Sequence of chain 1.I:
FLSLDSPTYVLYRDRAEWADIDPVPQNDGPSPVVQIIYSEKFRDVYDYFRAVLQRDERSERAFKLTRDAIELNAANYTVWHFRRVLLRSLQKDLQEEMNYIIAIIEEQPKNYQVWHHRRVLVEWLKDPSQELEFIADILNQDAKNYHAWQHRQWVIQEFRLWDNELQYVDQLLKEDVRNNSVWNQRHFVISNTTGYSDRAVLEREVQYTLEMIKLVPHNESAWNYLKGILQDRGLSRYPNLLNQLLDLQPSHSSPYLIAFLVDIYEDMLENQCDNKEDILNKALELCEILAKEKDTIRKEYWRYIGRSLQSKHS

Sequence of chain 1.J:
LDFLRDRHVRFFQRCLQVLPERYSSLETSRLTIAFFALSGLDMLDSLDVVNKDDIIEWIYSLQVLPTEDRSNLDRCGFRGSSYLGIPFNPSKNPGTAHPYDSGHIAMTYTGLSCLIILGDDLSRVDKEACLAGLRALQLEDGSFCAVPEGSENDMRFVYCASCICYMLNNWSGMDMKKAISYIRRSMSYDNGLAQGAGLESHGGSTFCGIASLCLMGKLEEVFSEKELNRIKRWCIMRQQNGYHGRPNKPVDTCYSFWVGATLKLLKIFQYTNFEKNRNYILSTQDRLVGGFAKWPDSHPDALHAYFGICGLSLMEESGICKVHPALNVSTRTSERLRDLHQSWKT

Binding-site contacts:
Ligand atom CA contacts residue TYR166 of chain 1.I at 4.1 Å (hydrophobic).
Ligand atom C contacts residue TYR166 of chain 1.I at 3.5 Å (hydrophobic).
Ligand atom C contacts residue ARG173 of chain 1.J at 3.8 Å.
Ligand atom N contacts residue HIS321 of chain 1.J at 4.0 Å.
Ligand atom OXT contacts residue TYR166 of chain 1.I at 3.9 Å.
Ligand atom O contacts residue TYR166 of chain 1.I at 3.5 Å.
Ligand atom SG contacts residue HIS321 of chain 1.J at 3.5 Å (h-bond).
Ligand atom O contacts residue LEU320 of chain 1.J at 3.7 Å.
Ligand atom C contacts residue TYR166 of chain 1.I at 3.7 Å (hydrophobic).
Ligand atom CB contacts residue ZN1 of chain 1.FA at 3.6 Å.
Ligand atom C contacts residue LYS311 of chain 1.J at 3.7 Å.
Ligand atom N contacts residue LYS311 of chain 1.J at 4.0 Å.
Ligand atom SG contacts residue LYS311 of chain 1.J at 4.0 Å.
Ligand atom O contacts residue MGM1 of chain 1.GA at 3.7 Å.
Ligand atom O contacts residue LYS311 of chain 1.J at 3.6 Å.
Ligand atom CD1 contacts residue LEU320 of chain 1.J at 3.7 Å (hydrophobic).
Ligand atom CA contacts residue ARG173 of chain 1.J at 3.8 Å.
Ligand atom C contacts residue GLN167 of chain 1.I at 4.1 Å.
Ligand atom SD contacts residue MET124 of chain 1.J at 3.9 Å.
Ligand atom N contacts residue TYR166 of chain 1.I at 3.7 Å.
Ligand atom CA contacts residue LYS311 of chain 1.J at 4.2 Å.
Ligand atom O contacts residue LYS311 of chain 1.J at 3.6 Å.
Ligand atom N contacts residue TRP312 of chain 1.J at 4.1 Å.
Ligand atom CB contacts residue HIS321 of chain 1.J at 3.8 Å.
Ligand atom SD contacts residue ALA123 of chain 1.J at 3.6 Å.
Ligand atom N contacts residue LYS311 of chain 1.J at 4.0 Å.
Ligand atom O contacts residue MGM1 of chain 1.GA at 3.8 Å.
Ligand atom O contacts residue TYR166 of chain 1.I at 3.9 Å.
Ligand atom O contacts residue SER315 of chain 1.J at 4.1 Å.
Ligand atom O contacts residue ARG173 of chain 1.J at 2.9 Å (salt-bridge).
Ligand atom O contacts residue GLN167 of chain 1.I at 2.9 Å (h-bond).
Ligand atom CG2 contacts residue MGM1 of chain 1.GA at 4.2 Å.
Ligand atom CB contacts residue MGM1 of chain 1.GA at 4.1 Å.
Ligand atom CG contacts residue ARG173 of chain 1.J at 4.0 Å.
Ligand atom SG contacts residue ZN1 of chain 1.FA at 2.4 Å.
Ligand atom CG2 contacts residue LEU320 of chain 1.J at 4.1 Å (hydrophobic).
Ligand atom O contacts residue TYR166 of chain 1.I at 3.6 Å.
Ligand atom CE contacts residue THR49 of chain 1.J at 3.9 Å.
Ligand atom SG contacts residue ASP269 of chain 1.J at 3.1 Å (salt-bridge).
Ligand atom CA contacts residue TYR166 of chain 1.I at 3.8 Å (hydrophobic).

A protein and the small-molecule ligand that binds it are described below.
Small molecule (SMILES): CC[C@H](C)[C@H](NC(=O)[C@@H](NC(=O)[C@H](CS)NC(=O)[C@H](CCCCN)NC(=O)[C@@H](N)[C@@H](C)O)C(C)C)C(=O)N[C@@H](CCSC)C(=O)O